The protein below binds the small molecule below.
Small molecule (SMILES): O=C(NC1[C@@H]2CC3C[C@H]1CC(O)(C3)C2)c1cnc(N[C@H]2CCOC2)nc1C1CCCC1

Sequence of chain 1.C:
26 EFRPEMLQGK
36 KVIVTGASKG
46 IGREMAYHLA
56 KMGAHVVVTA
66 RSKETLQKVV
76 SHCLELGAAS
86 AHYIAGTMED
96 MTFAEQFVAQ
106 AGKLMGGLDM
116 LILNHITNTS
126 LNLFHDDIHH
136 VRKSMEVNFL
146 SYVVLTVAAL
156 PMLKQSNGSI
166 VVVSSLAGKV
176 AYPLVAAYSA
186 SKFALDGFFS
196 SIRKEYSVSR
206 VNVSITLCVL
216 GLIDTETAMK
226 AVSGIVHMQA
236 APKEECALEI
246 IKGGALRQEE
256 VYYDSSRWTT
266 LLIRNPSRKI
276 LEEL

Sequence of chain 1.D:
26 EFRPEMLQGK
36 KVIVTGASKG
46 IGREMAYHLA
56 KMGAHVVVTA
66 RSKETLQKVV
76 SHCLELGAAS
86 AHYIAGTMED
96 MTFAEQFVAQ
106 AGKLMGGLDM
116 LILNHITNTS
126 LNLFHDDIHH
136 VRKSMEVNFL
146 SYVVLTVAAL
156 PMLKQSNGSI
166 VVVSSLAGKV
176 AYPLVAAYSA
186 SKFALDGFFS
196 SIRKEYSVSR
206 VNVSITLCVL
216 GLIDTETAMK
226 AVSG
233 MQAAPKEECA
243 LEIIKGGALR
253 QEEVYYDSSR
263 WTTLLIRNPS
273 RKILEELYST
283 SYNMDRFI

Binding-site contacts:
Ligand atom O30 contacts residue TYR280 of chain 1.D at 3.5 Å.
Ligand atom C28 contacts residue TYR284 of chain 1.D at 3.5 Å (hydrophobic).
Ligand atom C1 contacts residue LEU215 of chain 1.C at 3.8 Å (hydrophobic).
Ligand atom C20 contacts residue VAL180 of chain 1.C at 3.9 Å (hydrophobic).
Ligand atom C11 contacts residue TYR177 of chain 1.C at 3.8 Å (hydrophobic).
Ligand atom O30 contacts residue MET233 of chain 1.C at 3.8 Å.
Ligand atom O26 contacts residue ILE121 of chain 1.C at 3.7 Å.
Ligand atom C17 contacts residue NAP1 of chain 1.I at 3.7 Å.
Ligand atom O14 contacts residue SER170 of chain 1.C at 2.6 Å (h-bond).
Ligand atom N6 contacts residue GLY216 of chain 1.C at 3.4 Å.
Ligand atom C1 contacts residue GLY216 of chain 1.C at 3.6 Å.
Ligand atom C1 contacts residue LEU217 of chain 1.C at 3.7 Å (hydrophobic).
Ligand atom C29 contacts residue MET233 of chain 1.C at 3.9 Å (hydrophobic).
Ligand atom O14 contacts residue TYR183 of chain 1.C at 2.9 Å (h-bond).
Ligand atom C22 contacts residue TYR183 of chain 1.C at 3.7 Å (hydrophobic).
Ligand atom O30 contacts residue TYR284 of chain 1.D at 3.8 Å.
Ligand atom C24 contacts residue THR124 of chain 1.C at 3.6 Å.
Ligand atom C20 contacts residue LEU126 of chain 1.C at 3.7 Å (hydrophobic).
Ligand atom C13 contacts residue NAP1 of chain 1.I at 3.6 Å.
Ligand atom C13 contacts residue SER170 of chain 1.C at 3.5 Å.
Ligand atom C12 contacts residue TYR177 of chain 1.C at 3.8 Å (hydrophobic).
Ligand atom C1 contacts residue SER170 of chain 1.C at 3.7 Å.
Ligand atom C24 contacts residue ALA226 of chain 1.C at 3.7 Å (hydrophobic).
Ligand atom C19 contacts residue LEU126 of chain 1.C at 3.9 Å (hydrophobic).
Ligand atom O26 contacts residue THR222 of chain 1.C at 3.6 Å.
Ligand atom C10 contacts residue LEU126 of chain 1.C at 3.9 Å (hydrophobic).
Ligand atom C29 contacts residue VAL231 of chain 1.C at 3.6 Å (hydrophobic).
Ligand atom C29 contacts residue TYR284 of chain 1.D at 3.4 Å (hydrophobic).
Ligand atom C11 contacts residue PRO178 of chain 1.C at 3.8 Å (hydrophobic).
Ligand atom C25 contacts residue ALA223 of chain 1.C at 3.9 Å (hydrophobic).
Ligand atom N6 contacts residue LEU171 of chain 1.C at 3.5 Å.
Ligand atom C12 contacts residue VAL180 of chain 1.C at 3.8 Å (hydrophobic).
Ligand atom N7 contacts residue LEU171 of chain 1.C at 3.4 Å.
Ligand atom N7 contacts residue TYR177 of chain 1.C at 3.9 Å.
Ligand atom N6 contacts residue LEU217 of chain 1.C at 3.3 Å (h-bond).
Ligand atom O14 contacts residue NAP1 of chain 1.I at 3.2 Å.
Ligand atom C2 contacts residue SER170 of chain 1.C at 3.8 Å.
Ligand atom C31 contacts residue TYR280 of chain 1.D at 3.9 Å (hydrophobic).
Ligand atom C31 contacts residue MET233 of chain 1.C at 3.6 Å (hydrophobic).
Ligand atom C21 contacts residue TYR183 of chain 1.C at 3.7 Å (hydrophobic).